Sequence of chain 3.D:
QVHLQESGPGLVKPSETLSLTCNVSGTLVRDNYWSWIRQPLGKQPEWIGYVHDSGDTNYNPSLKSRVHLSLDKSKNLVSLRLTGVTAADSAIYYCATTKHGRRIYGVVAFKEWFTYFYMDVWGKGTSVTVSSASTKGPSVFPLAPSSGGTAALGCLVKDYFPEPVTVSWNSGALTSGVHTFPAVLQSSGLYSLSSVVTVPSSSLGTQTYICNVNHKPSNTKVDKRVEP

A small-molecule ligand and the protein it binds are described below.
Small molecule (SMILES): CC(=O)N[C@@H]1[C@@H](O)[C@H](O)[C@@H](CO)O[C@H]1O

Binding-site contacts:
Ligand atom O7 contacts residue ASN23 of chain 3.D at 4.5 Å.
Ligand atom C2 contacts residue ASN23 of chain 3.D at 2.5 Å.
Ligand atom O6 contacts residue ASN23 of chain 3.D at 4.3 Å.
Ligand atom N2 contacts residue THR21 of chain 3.D at 4.4 Å.
Ligand atom C3 contacts residue ASN23 of chain 3.D at 3.8 Å.
Ligand atom C8 contacts residue THR21 of chain 3.D at 3.7 Å.
Ligand atom C4 contacts residue ASN23 of chain 3.D at 4.2 Å.
Ligand atom N2 contacts residue ASN23 of chain 3.D at 2.9 Å (h-bond).
Ligand atom C7 contacts residue ASN23 of chain 3.D at 3.9 Å.
Ligand atom C5 contacts residue ASN23 of chain 3.D at 3.7 Å.
Ligand atom C8 contacts residue SER7 of chain 3.D at 3.3 Å.
Ligand atom C1 contacts residue ASN23 of chain 3.D at 1.4 Å.
Ligand atom O7 contacts residue SER7 of chain 3.D at 4.1 Å.
Ligand atom N2 contacts residue SER7 of chain 3.D at 4.4 Å.
Ligand atom C7 contacts residue SER7 of chain 3.D at 3.7 Å.
Ligand atom O5 contacts residue ASN23 of chain 3.D at 2.4 Å (h-bond).